This protein binds this small molecule.
Small molecule (SMILES): O=c1[nH]c(=O)c2[nH+]cn([C@@H]3O[C@H](COP(=O)(O)O)[C@@H](O)[C@H]3O)c2[nH]1

Binding-site contacts:
Ligand atom O3' contacts residue GLU185 of chain 1.B at 3.5 Å (salt-bridge).
Ligand atom N7 contacts residue ASP189 of chain 1.B at 3.8 Å.
Ligand atom C6 contacts residue ILE187 of chain 1.B at 3.7 Å (hydrophobic).
Ligand atom C5 contacts residue ILE187 of chain 1.B at 3.7 Å (hydrophobic).
Ligand atom N1 contacts residue VAL240 of chain 1.B at 2.9 Å (h-bond).
Ligand atom N7 contacts residue LYS218 of chain 1.B at 3.6 Å.
Ligand atom O6 contacts residue LYS218 of chain 1.B at 2.3 Å (salt-bridge).
Ligand atom O2 contacts residue GLU246 of chain 1.B at 3.0 Å (salt-bridge).
Ligand atom O1P contacts residue THR193 of chain 1.B at 2.7 Å (h-bond).
Ligand atom O3P contacts residue ASP189 of chain 1.B at 2.9 Å (salt-bridge).
Ligand atom C6 contacts residue VAL240 of chain 1.B at 3.8 Å (hydrophobic).
Ligand atom P contacts residue THR193 of chain 1.B at 3.8 Å.
Ligand atom O1P contacts residue THR190 of chain 1.B at 3.3 Å (h-bond).
Ligand atom O2P contacts residue ASP189 of chain 1.B at 3.5 Å.
Ligand atom O2 contacts residue PHE245 of chain 1.B at 3.5 Å.
Ligand atom P contacts residue THR190 of chain 1.B at 3.4 Å.
Ligand atom C3' contacts residue ILE187 of chain 1.B at 3.8 Å (hydrophobic).
Ligand atom N7 contacts residue ILE187 of chain 1.B at 3.7 Å.
Ligand atom N1 contacts residue TYR239 of chain 1.B at 3.8 Å.
Ligand atom O6 contacts residue TYR239 of chain 1.B at 3.8 Å.
Ligand atom O1P contacts residue ARG192 of chain 1.B at 3.5 Å (salt-bridge).
Ligand atom O2 contacts residue TYR239 of chain 1.B at 3.2 Å (h-bond).
Ligand atom C2 contacts residue VAL240 of chain 1.B at 3.3 Å (hydrophobic).
Ligand atom C6 contacts residue LYS218 of chain 1.B at 3.4 Å.
Ligand atom O2P contacts residue GLY191 of chain 1.B at 3.8 Å.
Ligand atom O3P contacts residue THR190 of chain 1.B at 3.5 Å (h-bond).
Ligand atom O5' contacts residue THR193 of chain 1.B at 3.8 Å.
Ligand atom P contacts residue GLY191 of chain 1.B at 3.8 Å.
Ligand atom O2P contacts residue THR190 of chain 1.B at 2.6 Å (h-bond).
Ligand atom O3P contacts residue GLY191 of chain 1.B at 3.1 Å (h-bond).
Ligand atom O6 contacts residue ILE187 of chain 1.B at 3.5 Å.
Ligand atom O6 contacts residue ARG238 of chain 1.B at 3.6 Å (salt-bridge).
Ligand atom C5 contacts residue LYS218 of chain 1.B at 3.8 Å.
Ligand atom C2 contacts residue TYR239 of chain 1.B at 3.5 Å (hydrophobic).
Ligand atom O2 contacts residue VAL240 of chain 1.B at 3.0 Å (h-bond).
Ligand atom C5' contacts residue THR193 of chain 1.B at 3.3 Å.
Ligand atom O6 contacts residue VAL240 of chain 1.B at 3.4 Å (h-bond).
Ligand atom C2' contacts residue ILE187 of chain 1.B at 3.5 Å (hydrophobic).
Ligand atom C8 contacts residue ILE187 of chain 1.B at 3.9 Å (hydrophobic).
Ligand atom O3P contacts residue ALA188 of chain 1.B at 3.9 Å.

Sequence of chain 1.B:
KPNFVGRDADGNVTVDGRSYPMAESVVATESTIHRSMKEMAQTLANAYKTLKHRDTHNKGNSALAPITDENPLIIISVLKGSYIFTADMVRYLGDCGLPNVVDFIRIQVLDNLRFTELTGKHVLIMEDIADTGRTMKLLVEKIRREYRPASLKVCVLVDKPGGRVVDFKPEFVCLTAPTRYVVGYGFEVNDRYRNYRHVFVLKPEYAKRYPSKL